Sequence of chain 1.A:
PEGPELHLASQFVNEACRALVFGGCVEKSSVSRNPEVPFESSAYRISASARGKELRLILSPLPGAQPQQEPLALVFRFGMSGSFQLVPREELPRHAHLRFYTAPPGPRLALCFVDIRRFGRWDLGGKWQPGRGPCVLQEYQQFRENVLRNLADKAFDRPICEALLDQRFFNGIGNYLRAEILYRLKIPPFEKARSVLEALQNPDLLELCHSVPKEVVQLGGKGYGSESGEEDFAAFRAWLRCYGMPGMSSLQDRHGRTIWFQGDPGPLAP

The small molecule below binds the protein below.
Small molecule (SMILES): Cc1cn([C@H]2C[C@H](O[P](=O)(O)OC[C@H]3O[C@@H](n4ccc(N)nc4=O)C[C@@H]3O[P](=O)(O)OC[C@H]3O[C@@H](n4ccc(N)nc4=O)C[C@@H]3O[P](=O)(O)OC[C@H]3O[C@@H](n4cnc5c(N)ncnc54)C[C@@H]3OP(=O)(O)O)[C@@H](CO[P](=O)(O)O[C@H]3C[C@H](n4cnc5c(=O)nc(N)[nH]c54)O[C@@H]3CO[P](=O)(O)O[C@H]3C[C@H](n4ccc(N)nc4=O)O[C@@H]3CO)O2)c(=O)[nH]c1=O

Binding-site contacts:
Ligand atom O5P contacts residue TYR263 of chain 1.A at 2.6 Å (h-bond).
Ligand atom O3' contacts residue TYR263 of chain 1.A at 3.1 Å (h-bond).
Ligand atom OP2 contacts residue THR278 of chain 1.A at 4.4 Å.
Ligand atom P1 contacts residue THR278 of chain 1.A at 4.3 Å.
Ligand atom O4P contacts residue THR278 of chain 1.A at 4.3 Å.
Ligand atom C6 contacts residue ARG118 of chain 1.A at 3.2 Å.
Ligand atom C3' contacts residue TYR263 of chain 1.A at 4.4 Å (hydrophobic).
Ligand atom N1 contacts residue ARG118 of chain 1.A at 3.5 Å (salt-bridge).
Ligand atom O6P contacts residue ARG277 of chain 1.A at 2.9 Å (salt-bridge).
Ligand atom P2 contacts residue ARG277 of chain 1.A at 3.9 Å.
Ligand atom N6 contacts residue ARG118 of chain 1.A at 3.4 Å (salt-bridge).
Ligand atom O6P contacts residue ASN176 of chain 1.A at 4.2 Å.
Ligand atom C2 contacts residue ARG118 of chain 1.A at 3.8 Å.
Ligand atom P2 contacts residue ASN176 of chain 1.A at 3.4 Å.
Ligand atom O6P contacts residue MET81 of chain 1.A at 4.2 Å.
Ligand atom C4 contacts residue ARG118 of chain 1.A at 3.8 Å.
Ligand atom O4P contacts residue ASN176 of chain 1.A at 3.6 Å (h-bond).
Ligand atom P2 contacts residue TYR263 of chain 1.A at 3.5 Å.
Ligand atom C5 contacts residue ARG118 of chain 1.A at 3.5 Å.
Ligand atom O4P contacts residue TYR263 of chain 1.A at 4.2 Å.
Ligand atom O5P contacts residue ARG277 of chain 1.A at 3.7 Å.
Ligand atom O5P contacts residue ASN176 of chain 1.A at 2.3 Å (h-bond).
Ligand atom N7 contacts residue ARG118 of chain 1.A at 4.1 Å.
Ligand atom N3 contacts residue ARG118 of chain 1.A at 3.8 Å.
Ligand atom OP1 contacts residue THR278 of chain 1.A at 3.2 Å (h-bond).
Ligand atom N9 contacts residue ARG118 of chain 1.A at 4.3 Å.